The protein below binds the small molecule below.
Small molecule (SMILES): OC[C@H]1O[C@@H](O)[C@H](O)[C@@H](O)[C@H]1O

Binding-site contacts:
Ligand atom C2 contacts residue HIS172 of chain 1.A at 4.0 Å.
Ligand atom C6 contacts residue HIS172 of chain 1.A at 3.9 Å.
Ligand atom O6 contacts residue THR184 of chain 1.A at 2.7 Å (h-bond).
Ligand atom C3 contacts residue UDP1 of chain 1.B at 3.5 Å.
Ligand atom O1 contacts residue HIS172 of chain 1.A at 3.8 Å.
Ligand atom C5 contacts residue HIS172 of chain 1.A at 3.8 Å.
Ligand atom C3 contacts residue TRP239 of chain 1.A at 3.9 Å (hydrophobic).
Ligand atom O6 contacts residue PHE175 of chain 1.A at 3.5 Å.
Ligand atom O6 contacts residue TYR203 of chain 1.A at 4.5 Å.
Ligand atom O3 contacts residue GOL1 of chain 1.C at 4.0 Å.
Ligand atom O5 contacts residue PHE175 of chain 1.A at 4.4 Å.
Ligand atom C4 contacts residue TRP239 of chain 1.A at 3.6 Å (hydrophobic).
Ligand atom C6 contacts residue PHE175 of chain 1.A at 4.0 Å (hydrophobic).
Ligand atom O2 contacts residue UDP1 of chain 1.B at 3.4 Å (h-bond).
Ligand atom C6 contacts residue TRP239 of chain 1.A at 3.6 Å (hydrophobic).
Ligand atom O4 contacts residue HIS172 of chain 1.A at 2.8 Å (h-bond).
Ligand atom C6 contacts residue THR184 of chain 1.A at 3.3 Å.
Ligand atom C2 contacts residue UDP1 of chain 1.B at 4.1 Å.
Ligand atom O4 contacts residue GLU242 of chain 1.A at 2.6 Å (salt-bridge).
Ligand atom C6 contacts residue TYR203 of chain 1.A at 3.8 Å (hydrophobic).
Ligand atom C4 contacts residue GLU242 of chain 1.A at 3.3 Å.
Ligand atom C5 contacts residue TRP239 of chain 1.A at 3.8 Å (hydrophobic).
Ligand atom O5 contacts residue HIS172 of chain 1.A at 3.2 Å (h-bond).
Ligand atom C4 contacts residue HIS172 of chain 1.A at 3.9 Å.
Ligand atom O6 contacts residue TRP239 of chain 1.A at 3.4 Å (h-bond).
Ligand atom C6 contacts residue GLU242 of chain 1.A at 3.5 Å.
Ligand atom O3 contacts residue UDP1 of chain 1.B at 2.5 Å (h-bond).
Ligand atom C1 contacts residue HIS172 of chain 1.A at 3.9 Å.
Ligand atom C5 contacts residue GLU242 of chain 1.A at 4.0 Å.

Sequence of chain 1.A:
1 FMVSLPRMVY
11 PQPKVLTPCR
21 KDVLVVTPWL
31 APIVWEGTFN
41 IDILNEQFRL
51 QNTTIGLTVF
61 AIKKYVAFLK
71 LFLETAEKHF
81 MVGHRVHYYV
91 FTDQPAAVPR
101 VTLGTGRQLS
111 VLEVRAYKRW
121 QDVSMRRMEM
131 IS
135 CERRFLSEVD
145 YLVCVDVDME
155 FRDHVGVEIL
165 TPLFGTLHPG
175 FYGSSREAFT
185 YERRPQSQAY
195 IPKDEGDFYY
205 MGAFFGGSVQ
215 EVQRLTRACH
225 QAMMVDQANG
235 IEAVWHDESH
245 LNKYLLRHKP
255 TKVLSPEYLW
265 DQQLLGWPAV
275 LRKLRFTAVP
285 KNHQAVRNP